Sequence of chain 1.D:
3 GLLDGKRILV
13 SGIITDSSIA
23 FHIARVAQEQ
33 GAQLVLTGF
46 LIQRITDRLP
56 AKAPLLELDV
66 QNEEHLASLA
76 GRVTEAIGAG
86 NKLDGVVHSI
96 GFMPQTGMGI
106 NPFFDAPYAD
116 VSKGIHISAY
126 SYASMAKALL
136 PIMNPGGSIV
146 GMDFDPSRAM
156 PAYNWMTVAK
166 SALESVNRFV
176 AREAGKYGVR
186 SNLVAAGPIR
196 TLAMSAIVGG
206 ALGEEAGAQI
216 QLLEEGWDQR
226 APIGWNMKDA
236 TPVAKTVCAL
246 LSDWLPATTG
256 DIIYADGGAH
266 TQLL

Binding-site contacts:
Ligand atom O contacts residue TYR158 of chain 1.D at 2.7 Å (h-bond).
Ligand atom OAJ contacts residue ILE194 of chain 1.D at 3.1 Å (h-bond).
Ligand atom CAP contacts residue MET147 of chain 1.D at 3.8 Å (hydrophobic).
Ligand atom CBA contacts residue MET103 of chain 1.D at 3.1 Å (hydrophobic).
Ligand atom OAJ contacts residue PRO193 of chain 1.D at 3.3 Å.
Ligand atom NAT contacts residue ASP148 of chain 1.D at 3.3 Å (salt-bridge).
Ligand atom CAD contacts residue PHE149 of chain 1.D at 3.8 Å (hydrophobic).
Ligand atom CAP contacts residue GLY96 of chain 1.D at 3.8 Å.
Ligand atom CBG contacts residue LYS165 of chain 1.D at 3.5 Å.
Ligand atom OAH contacts residue MET199 of chain 1.D at 3.0 Å.
Ligand atom OG1 contacts residue MET103 of chain 1.D at 3.2 Å.
Ligand atom CAA contacts residue ALA157 of chain 1.D at 3.7 Å (hydrophobic).
Ligand atom CB contacts residue MET103 of chain 1.D at 3.9 Å (hydrophobic).
Ligand atom OAJ contacts residue MET199 of chain 1.D at 3.4 Å.
Ligand atom CG2 contacts residue MET103 of chain 1.D at 3.5 Å (hydrophobic).
Ligand atom CAQ contacts residue ASP148 of chain 1.D at 3.3 Å.
Ligand atom CAD contacts residue MET199 of chain 1.D at 3.8 Å (hydrophobic).
Ligand atom CAL contacts residue SER94 of chain 1.D at 3.3 Å.
Ligand atom CAP contacts residue ILE95 of chain 1.D at 3.8 Å (hydrophobic).
Ligand atom CAM contacts residue MET147 of chain 1.D at 3.9 Å (hydrophobic).
Ligand atom CBE contacts residue MET103 of chain 1.D at 3.4 Å (hydrophobic).
Ligand atom C contacts residue TYR158 of chain 1.D at 3.9 Å (hydrophobic).
Ligand atom CAP contacts residue LYS165 of chain 1.D at 3.4 Å.
Ligand atom CBG contacts residue GLY96 of chain 1.D at 3.8 Å.
Ligand atom OAI contacts residue LYS165 of chain 1.D at 2.7 Å (salt-bridge).
Ligand atom CBK contacts residue PRO193 of chain 1.D at 3.9 Å (hydrophobic).
Ligand atom CAS contacts residue GLY192 of chain 1.D at 3.5 Å.
Ligand atom CAL contacts residue GLY96 of chain 1.D at 3.9 Å.
Ligand atom CBK contacts residue PHE149 of chain 1.D at 3.8 Å (hydrophobic).
Ligand atom CAL contacts residue ILE95 of chain 1.D at 3.4 Å (hydrophobic).
Ligand atom CBL contacts residue PHE149 of chain 1.D at 3.7 Å (hydrophobic).
Ligand atom CAZ contacts residue MET103 of chain 1.D at 3.8 Å (hydrophobic).
Ligand atom OAX contacts residue MET103 of chain 1.D at 3.9 Å.
Ligand atom OAE contacts residue MET103 of chain 1.D at 3.5 Å.
Ligand atom CAN contacts residue SER94 of chain 1.D at 3.4 Å.
Ligand atom CAA contacts residue TYR158 of chain 1.D at 3.6 Å (hydrophobic).
Ligand atom OAX contacts residue TYR158 of chain 1.D at 3.5 Å.
Ligand atom OG1 contacts residue TYR158 of chain 1.D at 3.7 Å.
Ligand atom CAS contacts residue PHE149 of chain 1.D at 3.8 Å (hydrophobic).
Ligand atom CAL contacts residue MET147 of chain 1.D at 3.6 Å (hydrophobic).

A small-molecule ligand and the protein it binds are described below.
Small molecule (SMILES): CC/C(C)=C1\OC(=O)[C@H](C)[C@H](O)[C@H](Cc2cccnc2)NC(=O)[C@@H](NC(=O)c2ncccc2O)[C@@H](C)OC1=O